Sequence of chain 1.A:
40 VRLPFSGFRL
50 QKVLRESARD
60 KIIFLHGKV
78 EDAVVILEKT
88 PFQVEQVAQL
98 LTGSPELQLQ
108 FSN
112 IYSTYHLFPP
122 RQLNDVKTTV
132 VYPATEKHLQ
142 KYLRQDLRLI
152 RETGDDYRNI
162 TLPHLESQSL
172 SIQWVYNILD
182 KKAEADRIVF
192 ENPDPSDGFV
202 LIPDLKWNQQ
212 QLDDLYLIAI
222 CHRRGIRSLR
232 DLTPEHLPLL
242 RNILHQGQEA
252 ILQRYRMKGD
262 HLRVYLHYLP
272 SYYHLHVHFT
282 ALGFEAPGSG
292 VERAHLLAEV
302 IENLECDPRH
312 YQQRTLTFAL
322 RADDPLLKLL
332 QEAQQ

Sequence of chain 1.B:
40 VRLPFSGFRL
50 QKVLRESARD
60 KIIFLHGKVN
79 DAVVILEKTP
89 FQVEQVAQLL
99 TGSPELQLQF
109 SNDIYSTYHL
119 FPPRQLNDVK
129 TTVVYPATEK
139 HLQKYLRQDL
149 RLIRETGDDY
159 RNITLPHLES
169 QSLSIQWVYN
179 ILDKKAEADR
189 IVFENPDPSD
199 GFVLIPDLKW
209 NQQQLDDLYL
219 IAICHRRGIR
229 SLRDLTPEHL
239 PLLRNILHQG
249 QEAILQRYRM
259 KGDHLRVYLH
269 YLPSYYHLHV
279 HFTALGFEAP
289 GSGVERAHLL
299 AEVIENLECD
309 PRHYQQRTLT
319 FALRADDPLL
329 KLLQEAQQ

Binding-site contacts:
Ligand atom N2 contacts residue GLU185 of chain 1.A at 3.1 Å (salt-bridge).
Ligand atom C8 contacts residue TRP175 of chain 1.A at 3.7 Å (hydrophobic).
Ligand atom C6 contacts residue LYS142 of chain 1.A at 3.2 Å.
Ligand atom C2 contacts residue LYS142 of chain 1.A at 3.7 Å.
Ligand atom C7 contacts residue TRP175 of chain 1.A at 3.7 Å (hydrophobic).
Ligand atom N3 contacts residue GLU185 of chain 1.A at 2.7 Å (salt-bridge).
Ligand atom C6 contacts residue TYR113 of chain 1.B at 3.4 Å (hydrophobic).
Ligand atom C10 contacts residue TRP175 of chain 1.A at 3.3 Å (hydrophobic).
Ligand atom C1 contacts residue SER272 of chain 1.A at 3.5 Å.
Ligand atom O2 contacts residue TYR143 of chain 1.A at 2.7 Å (h-bond).
Ligand atom O1 contacts residue TYR143 of chain 1.A at 3.6 Å.
Ligand atom C4 contacts residue TYR113 of chain 1.B at 3.3 Å (hydrophobic).
Ligand atom N3 contacts residue PRO204 of chain 1.A at 3.4 Å (h-bond).
Ligand atom N2 contacts residue ILE179 of chain 1.A at 3.8 Å.
Ligand atom C5 contacts residue LYS142 of chain 1.A at 3.7 Å.
Ligand atom C15 contacts residue GLU185 of chain 1.A at 3.6 Å.
Ligand atom N1 contacts residue ILE219 of chain 1.A at 3.5 Å.
Ligand atom C1 contacts residue LYS142 of chain 1.A at 3.2 Å.
Ligand atom C12 contacts residue LEU206 of chain 1.A at 3.7 Å (hydrophobic).
Ligand atom C5 contacts residue TYR113 of chain 1.B at 2.5 Å (hydrophobic).
Ligand atom C13 contacts residue TRP175 of chain 1.A at 3.6 Å (hydrophobic).
Ligand atom S1 contacts residue TYR113 of chain 1.B at 1.6 Å (h-bond).
Ligand atom N4 contacts residue ILE219 of chain 1.A at 3.7 Å.
Ligand atom C9 contacts residue TRP175 of chain 1.A at 3.6 Å (hydrophobic).
Ligand atom N1 contacts residue LEU206 of chain 1.A at 3.3 Å (h-bond).
Ligand atom O1 contacts residue HIS139 of chain 1.A at 3.2 Å.
Ligand atom C2 contacts residue SER272 of chain 1.A at 3.5 Å.
Ligand atom C9 contacts residue TYR113 of chain 1.B at 3.7 Å (hydrophobic).
Ligand atom C13 contacts residue LEU206 of chain 1.A at 3.6 Å (hydrophobic).
Ligand atom C14 contacts residue ASP205 of chain 1.A at 3.8 Å.
Ligand atom N4 contacts residue ASP205 of chain 1.A at 3.0 Å (salt-bridge).
Ligand atom C10 contacts residue TYR113 of chain 1.B at 3.6 Å (hydrophobic).
Ligand atom C11 contacts residue TRP175 of chain 1.A at 3.3 Å (hydrophobic).
Ligand atom O1 contacts residue TYR113 of chain 1.B at 2.4 Å (h-bond).
Ligand atom N1 contacts residue ASP205 of chain 1.A at 3.8 Å.
Ligand atom C2 contacts residue TYR273 of chain 1.A at 3.4 Å (hydrophobic).
Ligand atom C14 contacts residue LEU206 of chain 1.A at 3.4 Å (hydrophobic).
Ligand atom O2 contacts residue TYR113 of chain 1.B at 2.5 Å (h-bond).
Ligand atom S1 contacts residue TYR143 of chain 1.A at 3.4 Å (h-bond).
Ligand atom C12 contacts residue TRP175 of chain 1.A at 3.5 Å (hydrophobic).

This small molecule binds to this protein.
Small molecule (SMILES): Nc1nc(N)c2c(OCc3cccc(S(=O)(=O)O)c3)cccc2n1